This protein binds this small molecule.
Small molecule (SMILES): CC(=O)N[C@H]1[C@H](O[C@H]2[C@H](O[C@@H]3O[C@@H](C)[C@@H](O)[C@@H](O)[C@@H]3O)[C@@H](NC(C)=O)CO[C@@H]2CO)O[C@H](CO)[C@@H](O[C@@H]2O[C@H](CO)[C@@H](O)[C@H](O)[C@@H]2O[C@@H]2OC[C@@H](O)[C@H](O)[C@H]2O)[C@@H]1O

Sequence of chain 1.A:
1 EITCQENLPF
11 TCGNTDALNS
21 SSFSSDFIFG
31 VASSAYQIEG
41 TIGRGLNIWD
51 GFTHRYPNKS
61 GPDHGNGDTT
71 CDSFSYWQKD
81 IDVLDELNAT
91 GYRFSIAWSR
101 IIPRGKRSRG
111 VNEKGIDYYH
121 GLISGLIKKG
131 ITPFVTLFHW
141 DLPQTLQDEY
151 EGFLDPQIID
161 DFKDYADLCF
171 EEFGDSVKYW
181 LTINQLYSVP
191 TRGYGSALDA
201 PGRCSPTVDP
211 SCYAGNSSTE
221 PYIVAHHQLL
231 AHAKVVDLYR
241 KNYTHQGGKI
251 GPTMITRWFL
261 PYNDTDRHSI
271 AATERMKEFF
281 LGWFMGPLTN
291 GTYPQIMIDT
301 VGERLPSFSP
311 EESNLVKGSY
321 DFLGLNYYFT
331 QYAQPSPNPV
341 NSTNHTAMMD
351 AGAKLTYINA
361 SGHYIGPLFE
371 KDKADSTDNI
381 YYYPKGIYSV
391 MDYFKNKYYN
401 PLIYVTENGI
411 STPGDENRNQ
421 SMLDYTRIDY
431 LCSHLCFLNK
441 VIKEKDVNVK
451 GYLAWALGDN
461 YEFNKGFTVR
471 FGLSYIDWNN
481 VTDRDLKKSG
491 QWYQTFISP

Binding-site contacts:
Ligand atom C3 contacts residue ASN263 of chain 1.A at 3.9 Å.
Ligand atom O5 contacts residue ASP266 of chain 1.A at 3.6 Å.
Ligand atom O5 contacts residue THR265 of chain 1.A at 4.0 Å.
Ligand atom N2 contacts residue ASN263 of chain 1.A at 3.0 Å (h-bond).
Ligand atom C1 contacts residue ASN263 of chain 1.A at 1.6 Å.
Ligand atom C1 contacts residue ASP266 of chain 1.A at 4.4 Å.
Ligand atom C7 contacts residue ASN263 of chain 1.A at 3.5 Å.
Ligand atom C8 contacts residue ALA360 of chain 1.A at 3.6 Å (hydrophobic).
Ligand atom O7 contacts residue ALA360 of chain 1.A at 3.6 Å.
Ligand atom C5 contacts residue ASN263 of chain 1.A at 3.7 Å.
Ligand atom C4 contacts residue ASN263 of chain 1.A at 4.2 Å.
Ligand atom C6 contacts residue THR265 of chain 1.A at 4.1 Å.
Ligand atom O6 contacts residue ASP266 of chain 1.A at 4.2 Å.
Ligand atom C8 contacts residue SER361 of chain 1.A at 3.9 Å.
Ligand atom C1 contacts residue THR265 of chain 1.A at 3.8 Å.
Ligand atom C2 contacts residue ASN263 of chain 1.A at 2.5 Å.
Ligand atom O7 contacts residue ASN263 of chain 1.A at 3.7 Å.
Ligand atom C7 contacts residue ALA360 of chain 1.A at 3.8 Å (hydrophobic).
Ligand atom C6 contacts residue ASP266 of chain 1.A at 4.3 Å.
Ligand atom O5 contacts residue ASN263 of chain 1.A at 2.4 Å (h-bond).
Ligand atom C5 contacts residue THR265 of chain 1.A at 4.0 Å.